Sequence of chain 1.A:
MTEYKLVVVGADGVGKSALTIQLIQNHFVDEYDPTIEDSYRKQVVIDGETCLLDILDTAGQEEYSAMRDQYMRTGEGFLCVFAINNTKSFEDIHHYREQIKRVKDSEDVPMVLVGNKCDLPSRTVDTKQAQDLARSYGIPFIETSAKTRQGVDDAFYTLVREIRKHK

Binding-site contacts:
Ligand atom PG contacts residue MG1 of chain 1.E at 3.2 Å.
Ligand atom N7 contacts residue ASN117 of chain 1.A at 3.1 Å (h-bond).
Ligand atom C2' contacts residue VAL30 of chain 1.A at 3.5 Å (hydrophobic).
Ligand atom N2 contacts residue LEU121 of chain 1.A at 3.5 Å.
Ligand atom O3G contacts residue THR36 of chain 1.A at 3.5 Å (h-bond).
Ligand atom O1B contacts residue GLY14 of chain 1.A at 3.5 Å (h-bond).
Ligand atom C6 contacts residue LYS118 of chain 1.A at 3.5 Å.
Ligand atom PB contacts residue MG1 of chain 1.E at 3.2 Å.
Ligand atom O2' contacts residue VAL30 of chain 1.A at 2.7 Å (h-bond).
Ligand atom O6 contacts residue LYS118 of chain 1.A at 3.3 Å.
Ligand atom O1B contacts residue LYS17 of chain 1.A at 2.9 Å (salt-bridge).
Ligand atom O1B contacts residue VAL15 of chain 1.A at 3.3 Å (h-bond).
Ligand atom C3B contacts residue GLY14 of chain 1.A at 3.4 Å.
Ligand atom O3' contacts residue ASP31 of chain 1.A at 2.9 Å (salt-bridge).
Ligand atom O2A contacts residue SER18 of chain 1.A at 3.4 Å (h-bond).
Ligand atom N1 contacts residue ASP120 of chain 1.A at 2.7 Å (salt-bridge).
Ligand atom O2' contacts residue PHE29 of chain 1.A at 3.3 Å.
Ligand atom O1B contacts residue GLY16 of chain 1.A at 3.1 Å (h-bond).
Ligand atom N2 contacts residue ASP120 of chain 1.A at 2.8 Å (salt-bridge).
Ligand atom O2B contacts residue SER18 of chain 1.A at 2.9 Å (h-bond).
Ligand atom O1G contacts residue MG1 of chain 1.E at 2.0 Å.
Ligand atom O2G contacts residue LYS17 of chain 1.A at 2.7 Å (salt-bridge).
Ligand atom O2' contacts residue ASP31 of chain 1.A at 3.0 Å (salt-bridge).
Ligand atom O4' contacts residue LYS118 of chain 1.A at 3.2 Å (salt-bridge).
Ligand atom O2A contacts residue GLY16 of chain 1.A at 3.4 Å.
Ligand atom O3G contacts residue PRO35 of chain 1.A at 3.2 Å.
Ligand atom O2G contacts residue GLY61 of chain 1.A at 3.0 Å (h-bond).
Ligand atom N3 contacts residue PHE29 of chain 1.A at 3.5 Å.
Ligand atom O1G contacts residue THR36 of chain 1.A at 2.9 Å (h-bond).
Ligand atom O3A contacts residue GLY16 of chain 1.A at 3.2 Å (h-bond).
Ligand atom C6 contacts residue ASP120 of chain 1.A at 3.5 Å.
Ligand atom O6 contacts residue ALA147 of chain 1.A at 2.8 Å (h-bond).
Ligand atom O6 contacts residue SER146 of chain 1.A at 3.4 Å.
Ligand atom O2A contacts residue ALA19 of chain 1.A at 2.7 Å (h-bond).
Ligand atom O6 contacts residue ASP120 of chain 1.A at 3.4 Å (salt-bridge).
Ligand atom O6 contacts residue ASN117 of chain 1.A at 3.3 Å (h-bond).
Ligand atom C3B contacts residue MG1 of chain 1.E at 3.5 Å.
Ligand atom O2B contacts residue LYS17 of chain 1.A at 3.5 Å (salt-bridge).
Ligand atom C3' contacts residue GLU32 of chain 1.A at 3.5 Å.
Ligand atom O2B contacts residue MG1 of chain 1.E at 2.0 Å.

The protein below binds the small molecule below.
Small molecule (SMILES): Nc1nc2c(ncn2[C@@H]2O[C@H](CO[P](=O)(O)O[P](=O)(O)CP(=O)(O)O)[C@@H](O)[C@H]2O)c(=O)[nH]1